Binding-site contacts:
Ligand atom C19 contacts residue LEU141 of chain 2.A at 3.4 Å (hydrophobic).
Ligand atom N18 contacts residue SER144 of chain 2.A at 3.5 Å (h-bond).
Ligand atom C35 contacts residue CYS145 of chain 2.A at 1.6 Å (hydrophobic).
Ligand atom C19 contacts residue PHE140 of chain 2.A at 3.3 Å (hydrophobic).
Ligand atom C02 contacts residue CYS145 of chain 2.A at 3.1 Å (hydrophobic).
Ligand atom C12 contacts residue GLN189 of chain 2.A at 3.6 Å.
Ligand atom C20 contacts residue SER1 of chain 1.A at 3.8 Å.
Ligand atom C07 contacts residue GLU166 of chain 2.A at 3.5 Å.
Ligand atom C34 contacts residue CYS145 of chain 2.A at 2.7 Å (hydrophobic).
Ligand atom C30 contacts residue TYR54 of chain 2.A at 3.6 Å (hydrophobic).
Ligand atom C23 contacts residue HIS164 of chain 2.A at 3.3 Å.
Ligand atom C29 contacts residue CYS44 of chain 2.A at 3.7 Å (hydrophobic).
Ligand atom C31 contacts residue HIS41 of chain 2.A at 3.7 Å.
Ligand atom C28 contacts residue MET49 of chain 2.A at 3.5 Å (hydrophobic).
Ligand atom C08 contacts residue GLU166 of chain 2.A at 3.8 Å.
Ligand atom C20 contacts residue LEU141 of chain 2.A at 3.7 Å (hydrophobic).
Ligand atom C30 contacts residue ASP187 of chain 2.A at 3.6 Å.
Ligand atom C27 contacts residue MET49 of chain 2.A at 3.5 Å (hydrophobic).
Ligand atom O01 contacts residue ASN142 of chain 2.A at 3.2 Å.
Ligand atom N37 contacts residue CYS145 of chain 2.A at 2.6 Å (h-bond).
Ligand atom C28 contacts residue CYS44 of chain 2.A at 3.8 Å (hydrophobic).
Ligand atom N18 contacts residue LEU141 of chain 2.A at 3.6 Å.
Ligand atom C13 contacts residue GLN189 of chain 2.A at 3.6 Å.
Ligand atom C24 contacts residue HIS164 of chain 2.A at 3.6 Å.
Ligand atom C21 contacts residue ASN142 of chain 2.A at 3.3 Å.
Ligand atom C20 contacts residue PHE140 of chain 2.A at 3.6 Å (hydrophobic).
Ligand atom C20 contacts residue GLU166 of chain 2.A at 3.4 Å.
Ligand atom C04 contacts residue ASN142 of chain 2.A at 3.6 Å.
Ligand atom C24 contacts residue HIS41 of chain 2.A at 3.7 Å.
Ligand atom N37 contacts residue GLY143 of chain 2.A at 3.1 Å.
Ligand atom C19 contacts residue GLU166 of chain 2.A at 3.8 Å.
Ligand atom O15 contacts residue MET165 of chain 2.A at 3.4 Å.
Ligand atom N37 contacts residue SER144 of chain 2.A at 3.7 Å.
Ligand atom N18 contacts residue HIS163 of chain 2.A at 3.2 Å (h-bond).
Ligand atom O01 contacts residue CYS145 of chain 2.A at 3.5 Å (h-bond).
Ligand atom O15 contacts residue GLU166 of chain 2.A at 2.9 Å (salt-bridge).
Ligand atom O01 contacts residue GLY143 of chain 2.A at 3.0 Å (h-bond).
Ligand atom C30 contacts residue HIS41 of chain 2.A at 3.7 Å.
Ligand atom C16 contacts residue ASN142 of chain 2.A at 3.7 Å.
Ligand atom C19 contacts residue SER144 of chain 2.A at 3.8 Å.

Sequence of chain 1.A:
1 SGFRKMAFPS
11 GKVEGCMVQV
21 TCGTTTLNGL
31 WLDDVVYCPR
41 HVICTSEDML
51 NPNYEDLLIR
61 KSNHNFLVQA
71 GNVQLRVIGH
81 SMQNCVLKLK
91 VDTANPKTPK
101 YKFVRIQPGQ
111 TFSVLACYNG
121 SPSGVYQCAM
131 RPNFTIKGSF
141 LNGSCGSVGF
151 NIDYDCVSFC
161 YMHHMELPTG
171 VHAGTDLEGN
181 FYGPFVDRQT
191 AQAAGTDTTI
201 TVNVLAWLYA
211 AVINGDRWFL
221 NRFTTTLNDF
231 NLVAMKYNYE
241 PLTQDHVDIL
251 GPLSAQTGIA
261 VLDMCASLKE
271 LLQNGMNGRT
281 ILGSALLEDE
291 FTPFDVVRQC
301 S

The small molecule below binds the protein below.
Small molecule (SMILES): C[C@H](NC(=O)[C@@H](c1cccnc1)N(C(=O)CC=N)c1ccc(-c2ccccc2)cc1)c1ccccc1

Sequence of chain 2.A:
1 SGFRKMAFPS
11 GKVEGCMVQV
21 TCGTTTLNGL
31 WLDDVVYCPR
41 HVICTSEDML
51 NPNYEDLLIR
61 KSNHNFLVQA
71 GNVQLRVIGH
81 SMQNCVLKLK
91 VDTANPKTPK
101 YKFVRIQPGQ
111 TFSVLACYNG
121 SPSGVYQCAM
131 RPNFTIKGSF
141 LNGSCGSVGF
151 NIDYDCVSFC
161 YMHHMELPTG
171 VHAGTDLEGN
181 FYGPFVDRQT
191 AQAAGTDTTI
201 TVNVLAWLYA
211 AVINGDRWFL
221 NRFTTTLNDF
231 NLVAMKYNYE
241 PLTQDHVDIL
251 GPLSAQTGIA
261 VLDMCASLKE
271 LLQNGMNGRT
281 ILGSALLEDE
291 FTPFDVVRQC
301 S